The protein below binds the small molecule below.
Small molecule (SMILES): OC[C@H]1O[C@H](O)[C@@H](O)[C@@H](O)[C@@H]1O

Sequence of chain 1.B:
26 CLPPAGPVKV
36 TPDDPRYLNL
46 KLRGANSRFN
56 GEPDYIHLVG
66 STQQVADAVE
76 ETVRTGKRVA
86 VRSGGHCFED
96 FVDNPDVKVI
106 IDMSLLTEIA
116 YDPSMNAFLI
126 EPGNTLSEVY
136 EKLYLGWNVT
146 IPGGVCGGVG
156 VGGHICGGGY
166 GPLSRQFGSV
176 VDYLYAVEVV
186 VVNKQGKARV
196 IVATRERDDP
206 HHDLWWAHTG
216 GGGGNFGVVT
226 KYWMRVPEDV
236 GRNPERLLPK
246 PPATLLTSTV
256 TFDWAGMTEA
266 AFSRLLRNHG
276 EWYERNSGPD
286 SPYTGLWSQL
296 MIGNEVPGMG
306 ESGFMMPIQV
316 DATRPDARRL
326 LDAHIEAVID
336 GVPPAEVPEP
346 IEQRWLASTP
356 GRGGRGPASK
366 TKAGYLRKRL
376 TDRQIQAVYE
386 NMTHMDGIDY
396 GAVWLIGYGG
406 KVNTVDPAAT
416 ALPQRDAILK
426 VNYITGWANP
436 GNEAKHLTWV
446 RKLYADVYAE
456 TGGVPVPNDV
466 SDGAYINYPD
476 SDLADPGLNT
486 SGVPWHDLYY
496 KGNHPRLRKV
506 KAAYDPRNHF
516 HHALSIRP

Binding-site contacts:
Ligand atom C1 contacts residue 3FG7 of chain 1.L at 1.4 Å.
Ligand atom C3 contacts residue GLY436 of chain 1.B at 3.7 Å.
Ligand atom C6 contacts residue 3FG7 of chain 1.L at 4.4 Å.
Ligand atom C3 contacts residue GLU438 of chain 1.B at 4.4 Å.
Ligand atom O4 contacts residue GLY436 of chain 1.B at 4.0 Å.
Ligand atom C4 contacts residue PRO435 of chain 1.B at 3.5 Å (hydrophobic).
Ligand atom O4 contacts residue PRO435 of chain 1.B at 2.5 Å (h-bond).
Ligand atom C2 contacts residue 3FG3 of chain 1.L at 4.0 Å.
Ligand atom C2 contacts residue GLY436 of chain 1.B at 4.3 Å.
Ligand atom C2 contacts residue 3FG7 of chain 1.L at 2.3 Å.
Ligand atom O4 contacts residue GLU438 of chain 1.B at 3.6 Å.
Ligand atom C5 contacts residue GHP5 of chain 1.L at 3.6 Å.
Ligand atom C3 contacts residue 3FG7 of chain 1.L at 3.0 Å.
Ligand atom C3 contacts residue PRO435 of chain 1.B at 4.2 Å (hydrophobic).
Ligand atom C5 contacts residue 3FG7 of chain 1.L at 3.1 Å.
Ligand atom O2 contacts residue GLY436 of chain 1.B at 3.6 Å.
Ligand atom O4 contacts residue GHP5 of chain 1.L at 4.0 Å.
Ligand atom C1 contacts residue GHP5 of chain 1.L at 4.0 Å.
Ligand atom C4 contacts residue GHP5 of chain 1.L at 4.0 Å.
Ligand atom O2 contacts residue 3FG3 of chain 1.L at 4.0 Å.
Ligand atom O3 contacts residue GLU438 of chain 1.B at 3.4 Å (salt-bridge).
Ligand atom C3 contacts residue GHP5 of chain 1.L at 3.7 Å.
Ligand atom C2 contacts residue GHP5 of chain 1.L at 4.4 Å.
Ligand atom O5 contacts residue 3FG7 of chain 1.L at 2.4 Å (h-bond).
Ligand atom O2 contacts residue 3FG7 of chain 1.L at 3.6 Å (h-bond).
Ligand atom O3 contacts residue GLY436 of chain 1.B at 2.8 Å (h-bond).
Ligand atom O3 contacts residue ALA439 of chain 1.B at 2.9 Å (h-bond).
Ligand atom O3 contacts residue PRO435 of chain 1.B at 3.9 Å.
Ligand atom C3 contacts residue ALA439 of chain 1.B at 3.8 Å (hydrophobic).
Ligand atom O3 contacts residue 3FG7 of chain 1.L at 4.2 Å.
Ligand atom O5 contacts residue GHP5 of chain 1.L at 4.2 Å.
Ligand atom C2 contacts residue ALA439 of chain 1.B at 4.0 Å (hydrophobic).
Ligand atom O3 contacts residue ASN437 of chain 1.B at 3.9 Å.
Ligand atom C4 contacts residue GLY436 of chain 1.B at 3.9 Å.
Ligand atom C4 contacts residue 3FG7 of chain 1.L at 3.6 Å.